Binding-site contacts:
Ligand atom N2 contacts residue ALA178 of chain 1.A at 2.9 Å (h-bond).
Ligand atom C5 contacts residue VAL63 of chain 1.A at 3.9 Å (hydrophobic).
Ligand atom C3 contacts residue TYR125 of chain 1.A at 3.6 Å (hydrophobic).
Ligand atom C3 contacts residue LEU181 of chain 1.A at 3.7 Å (hydrophobic).
Ligand atom C1 contacts residue VAL63 of chain 1.A at 4.0 Å (hydrophobic).
Ligand atom O3 contacts residue SER191 of chain 1.A at 2.7 Å (h-bond).
Ligand atom C15 contacts residue SER191 of chain 1.A at 3.6 Å.
Ligand atom O4 contacts residue TYR127 of chain 1.A at 3.6 Å.
Ligand atom N3 contacts residue ALA74 of chain 1.A at 3.3 Å.
Ligand atom C13 contacts residue GLU57 of chain 1.A at 3.6 Å.
Ligand atom O4 contacts residue MET55 of chain 1.A at 3.7 Å.
Ligand atom C8 contacts residue GLY131 of chain 1.A at 3.7 Å.
Ligand atom C18 contacts residue ALA74 of chain 1.A at 3.3 Å (hydrophobic).
Ligand atom N2 contacts residue SER191 of chain 1.A at 3.9 Å.
Ligand atom C6 contacts residue LEU181 of chain 1.A at 4.0 Å (hydrophobic).
Ligand atom C2 contacts residue LEU181 of chain 1.A at 3.6 Å (hydrophobic).
Ligand atom C18 contacts residue MET128 of chain 1.A at 3.5 Å (hydrophobic).
Ligand atom C12 contacts residue GLU57 of chain 1.A at 4.0 Å.
Ligand atom C4 contacts residue VAL63 of chain 1.A at 3.9 Å (hydrophobic).
Ligand atom C12 contacts residue ALA178 of chain 1.A at 3.5 Å (hydrophobic).
Ligand atom C5 contacts residue LEU181 of chain 1.A at 3.6 Å (hydrophobic).
Ligand atom N3 contacts residue VAL126 of chain 1.A at 3.0 Å (h-bond).
Ligand atom O3 contacts residue ASP192 of chain 1.A at 3.7 Å.
Ligand atom C16 contacts residue MET55 of chain 1.A at 4.0 Å (hydrophobic).
Ligand atom C9 contacts residue MET55 of chain 1.A at 3.5 Å (hydrophobic).
Ligand atom C3 contacts residue VAL109 of chain 1.A at 4.0 Å (hydrophobic).
Ligand atom C13 contacts residue GLY58 of chain 1.A at 3.7 Å.
Ligand atom O3 contacts residue ASN179 of chain 1.A at 3.7 Å.
Ligand atom O1 contacts residue LEU181 of chain 1.A at 3.3 Å.
Ligand atom C4 contacts residue LEU181 of chain 1.A at 3.4 Å (hydrophobic).
Ligand atom N2 contacts residue ASN179 of chain 1.A at 3.1 Å (h-bond).
Ligand atom N3 contacts residue MET128 of chain 1.A at 3.5 Å.
Ligand atom C8 contacts residue MET55 of chain 1.A at 3.9 Å (hydrophobic).
Ligand atom O4 contacts residue ALA74 of chain 1.A at 3.4 Å.
Ligand atom C15 contacts residue ASN179 of chain 1.A at 3.6 Å.
Ligand atom C1 contacts residue TYR125 of chain 1.A at 3.8 Å (hydrophobic).
Ligand atom C11 contacts residue ALA178 of chain 1.A at 3.6 Å (hydrophobic).
Ligand atom O4 contacts residue MET128 of chain 1.A at 2.8 Å (h-bond).
Ligand atom C17 contacts residue LEU181 of chain 1.A at 3.9 Å (hydrophobic).
Ligand atom C18 contacts residue VAL126 of chain 1.A at 4.0 Å (hydrophobic).

This protein binds this small molecule.
Small molecule (SMILES): CC(C)Oc1cc2c(OC[C@@H]3CCC(=O)N3)nccc2cc1C(N)=O

Sequence of chain 1.A:
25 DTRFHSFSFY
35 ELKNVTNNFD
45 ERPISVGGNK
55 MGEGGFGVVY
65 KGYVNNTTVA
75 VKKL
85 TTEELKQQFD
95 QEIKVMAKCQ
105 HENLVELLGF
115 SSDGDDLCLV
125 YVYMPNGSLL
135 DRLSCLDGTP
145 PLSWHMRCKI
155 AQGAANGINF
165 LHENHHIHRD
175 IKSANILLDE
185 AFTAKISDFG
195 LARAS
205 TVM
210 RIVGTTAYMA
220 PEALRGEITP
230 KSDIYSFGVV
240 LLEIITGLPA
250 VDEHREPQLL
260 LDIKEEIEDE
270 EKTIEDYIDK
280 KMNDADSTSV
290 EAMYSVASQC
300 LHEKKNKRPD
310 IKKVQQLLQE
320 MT